Sequence of chain 1.A:
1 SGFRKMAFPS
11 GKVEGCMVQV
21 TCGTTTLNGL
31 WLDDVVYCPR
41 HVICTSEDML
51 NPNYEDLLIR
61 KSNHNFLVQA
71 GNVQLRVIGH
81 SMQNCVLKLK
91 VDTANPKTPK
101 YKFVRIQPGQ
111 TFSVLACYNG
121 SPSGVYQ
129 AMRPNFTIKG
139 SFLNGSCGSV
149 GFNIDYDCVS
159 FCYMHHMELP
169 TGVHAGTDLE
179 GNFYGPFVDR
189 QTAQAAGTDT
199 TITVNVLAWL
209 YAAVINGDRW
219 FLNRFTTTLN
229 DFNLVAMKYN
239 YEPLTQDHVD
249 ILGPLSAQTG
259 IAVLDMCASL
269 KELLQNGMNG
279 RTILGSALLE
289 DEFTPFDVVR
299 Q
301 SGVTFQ

Sequence of chain 2.A:
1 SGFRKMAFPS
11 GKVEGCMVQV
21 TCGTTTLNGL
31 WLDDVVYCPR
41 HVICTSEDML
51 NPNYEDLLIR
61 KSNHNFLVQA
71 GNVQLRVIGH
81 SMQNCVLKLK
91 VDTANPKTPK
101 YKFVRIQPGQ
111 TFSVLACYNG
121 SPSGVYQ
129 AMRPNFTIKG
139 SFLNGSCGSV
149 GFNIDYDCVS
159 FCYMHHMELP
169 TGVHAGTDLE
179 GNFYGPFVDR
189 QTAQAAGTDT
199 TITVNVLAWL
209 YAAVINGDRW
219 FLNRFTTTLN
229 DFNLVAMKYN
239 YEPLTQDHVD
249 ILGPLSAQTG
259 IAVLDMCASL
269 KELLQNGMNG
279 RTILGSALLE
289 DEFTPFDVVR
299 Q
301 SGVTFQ

A small-molecule ligand and the protein it binds are described below.
Small molecule (SMILES): CC(C)[C@H](NC(=O)OCc1ccccc1)C(=O)N[C@@H](Cc1ccccc1)C(=O)N[C@H](CO)C[C@@H]1CCNC1=O

Binding-site contacts:
Ligand atom C17 contacts residue CYS145 of chain 1.A at 2.8 Å (hydrophobic).
Ligand atom O33 contacts residue MET165 of chain 1.A at 3.2 Å.
Ligand atom N23 contacts residue GLU166 of chain 1.A at 3.1 Å (salt-bridge).
Ligand atom C5 contacts residue GLN189 of chain 1.A at 3.5 Å.
Ligand atom N16 contacts residue CYS145 of chain 1.A at 3.0 Å (h-bond).
Ligand atom C22 contacts residue ASN142 of chain 1.A at 3.4 Å.
Ligand atom C4 contacts residue THR190 of chain 1.A at 3.2 Å.
Ligand atom C9 contacts residue GLU166 of chain 1.A at 3.3 Å.
Ligand atom C3 contacts residue PRO168 of chain 1.A at 3.2 Å (hydrophobic).
Ligand atom C31 contacts residue GLU166 of chain 1.A at 3.6 Å.
Ligand atom O29 contacts residue GLN189 of chain 1.A at 3.4 Å.
Ligand atom C30 contacts residue GLU166 of chain 1.A at 3.4 Å.
Ligand atom C18 contacts residue ASP187 of chain 1.A at 3.4 Å.
Ligand atom N23 contacts residue PHE140 of chain 1.A at 3.0 Å (h-bond).
Ligand atom C19 contacts residue LEU141 of chain 1.A at 3.5 Å (hydrophobic).
Ligand atom O26 contacts residue HIS163 of chain 1.A at 2.7 Å (h-bond).
Ligand atom O1 contacts residue SER144 of chain 1.A at 3.4 Å (h-bond).
Ligand atom O8 contacts residue MET165 of chain 1.A at 3.3 Å.
Ligand atom C24 contacts residue GLU166 of chain 1.A at 3.5 Å.
Ligand atom O33 contacts residue GLU166 of chain 1.A at 2.6 Å (salt-bridge).
Ligand atom N10 contacts residue GLU166 of chain 1.A at 2.4 Å (salt-bridge).
Ligand atom C7 contacts residue THR190 of chain 1.A at 3.1 Å.
Ligand atom C21 contacts residue ASN142 of chain 1.A at 2.8 Å.
Ligand atom C13 contacts residue HIS41 of chain 1.A at 3.6 Å.
Ligand atom C11 contacts residue GLU166 of chain 1.A at 3.3 Å.
Ligand atom C16 contacts residue ARG188 of chain 1.A at 3.6 Å.
Ligand atom O26 contacts residue GLU166 of chain 1.A at 3.4 Å.
Ligand atom C13 contacts residue MET49 of chain 1.A at 3.4 Å (hydrophobic).
Ligand atom N16 contacts residue HIS164 of chain 1.A at 3.4 Å (h-bond).
Ligand atom C2 contacts residue PRO168 of chain 1.A at 3.5 Å (hydrophobic).
Ligand atom C16 contacts residue TYR54 of chain 1.A at 3.5 Å (hydrophobic).
Ligand atom C5 contacts residue THR190 of chain 1.A at 3.2 Å.
Ligand atom O8 contacts residue GLU166 of chain 1.A at 3.4 Å (salt-bridge).
Ligand atom C19 contacts residue CYS145 of chain 1.A at 3.3 Å (hydrophobic).
Ligand atom C10 contacts residue MET49 of chain 1.A at 3.2 Å (hydrophobic).
Ligand atom C16 contacts residue ASP187 of chain 1.A at 3.0 Å.
Ligand atom C18 contacts residue ARG188 of chain 1.A at 3.6 Å.
Ligand atom O1 contacts residue CYS145 of chain 1.A at 2.8 Å (h-bond).
Ligand atom O1 contacts residue GLY143 of chain 1.A at 2.9 Å (h-bond).
Ligand atom C25 contacts residue CYS145 of chain 1.A at 1.8 Å (hydrophobic).